This small molecule binds to this protein.
Small molecule (SMILES): CC(=O)N[C@@H]1[C@@H](O)[C@H](O)[C@@H](CO)O[C@H]1O

Sequence of chain 1.J:
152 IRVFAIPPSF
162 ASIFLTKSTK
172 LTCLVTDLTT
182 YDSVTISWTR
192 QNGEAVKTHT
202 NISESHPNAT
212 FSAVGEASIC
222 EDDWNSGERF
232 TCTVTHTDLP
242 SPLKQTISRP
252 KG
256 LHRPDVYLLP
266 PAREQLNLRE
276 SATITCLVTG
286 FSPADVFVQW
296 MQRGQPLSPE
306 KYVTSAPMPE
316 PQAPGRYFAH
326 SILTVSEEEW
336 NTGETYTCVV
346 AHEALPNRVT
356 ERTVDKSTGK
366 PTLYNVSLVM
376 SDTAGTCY

Binding-site contacts:
Ligand atom C2 contacts residue NAG1 of chain 1.Y at 4.3 Å.
Ligand atom O4 contacts residue NAG1 of chain 1.Z at 3.3 Å.
Ligand atom C6 contacts residue LEU368 of chain 1.J at 3.6 Å (hydrophobic).
Ligand atom C2 contacts residue ASN370 of chain 1.G at 4.2 Å.
Ligand atom C3 contacts residue ASN370 of chain 1.J at 3.8 Å.
Ligand atom O7 contacts residue ASN370 of chain 1.G at 4.5 Å.
Ligand atom O7 contacts residue ASN370 of chain 1.O at 4.4 Å.
Ligand atom C5 contacts residue LEU368 of chain 1.J at 4.3 Å (hydrophobic).
Ligand atom C3 contacts residue NAG1 of chain 1.Z at 3.8 Å.
Ligand atom O5 contacts residue ASN370 of chain 1.O at 2.4 Å (h-bond).
Ligand atom O5 contacts residue NAG1 of chain 1.Y at 4.4 Å.
Ligand atom C3 contacts residue ASN370 of chain 1.O at 3.8 Å.
Ligand atom O7 contacts residue NAG1 of chain 1.Y at 4.0 Å.
Ligand atom C8 contacts residue NAG1 of chain 1.Z at 4.2 Å.
Ligand atom C1 contacts residue ASN370 of chain 1.G at 4.2 Å.
Ligand atom N2 contacts residue ASN370 of chain 1.J at 3.9 Å.
Ligand atom C1 contacts residue ASN370 of chain 1.O at 1.4 Å.
Ligand atom C5 contacts residue ASN370 of chain 1.O at 3.7 Å.
Ligand atom C7 contacts residue ASN370 of chain 1.O at 3.9 Å.
Ligand atom C1 contacts residue ASN370 of chain 1.J at 4.0 Å.
Ligand atom O6 contacts residue LEU368 of chain 1.J at 4.4 Å.
Ligand atom O3 contacts residue NAG1 of chain 1.Z at 3.3 Å.
Ligand atom C4 contacts residue NAG1 of chain 1.Y at 4.5 Å.
Ligand atom C4 contacts residue ASN370 of chain 1.O at 4.2 Å.
Ligand atom O5 contacts residue ASN370 of chain 1.G at 4.3 Å.
Ligand atom N2 contacts residue ASN370 of chain 1.O at 2.9 Å (h-bond).
Ligand atom C2 contacts residue ASN370 of chain 1.J at 4.1 Å.
Ligand atom C8 contacts residue SER372 of chain 1.G at 4.5 Å.
Ligand atom C4 contacts residue NAG1 of chain 1.Z at 4.1 Å.
Ligand atom C6 contacts residue NAG1 of chain 1.Y at 4.3 Å.
Ligand atom O6 contacts residue NAG1 of chain 1.Y at 3.4 Å (h-bond).
Ligand atom C2 contacts residue ASN370 of chain 1.O at 2.5 Å.
Ligand atom C8 contacts residue SER372 of chain 1.O at 3.7 Å.

Sequence of chain 1.G:
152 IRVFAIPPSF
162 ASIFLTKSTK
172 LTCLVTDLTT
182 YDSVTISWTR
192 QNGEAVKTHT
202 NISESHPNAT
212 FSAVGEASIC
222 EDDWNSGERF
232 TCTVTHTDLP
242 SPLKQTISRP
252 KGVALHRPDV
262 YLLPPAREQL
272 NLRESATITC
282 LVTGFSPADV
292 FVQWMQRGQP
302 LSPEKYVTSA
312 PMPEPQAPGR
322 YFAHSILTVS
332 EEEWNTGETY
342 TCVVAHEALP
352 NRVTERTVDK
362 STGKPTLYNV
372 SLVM

Sequence of chain 1.O:
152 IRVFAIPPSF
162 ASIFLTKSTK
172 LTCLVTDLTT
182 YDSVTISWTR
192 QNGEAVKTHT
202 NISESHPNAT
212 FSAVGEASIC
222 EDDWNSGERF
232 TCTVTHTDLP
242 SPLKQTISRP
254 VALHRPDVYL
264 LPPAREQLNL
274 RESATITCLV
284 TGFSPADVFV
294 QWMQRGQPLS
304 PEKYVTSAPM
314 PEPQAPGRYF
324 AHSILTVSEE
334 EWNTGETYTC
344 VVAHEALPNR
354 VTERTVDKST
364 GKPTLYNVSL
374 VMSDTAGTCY